Sequence of chain 1.A:
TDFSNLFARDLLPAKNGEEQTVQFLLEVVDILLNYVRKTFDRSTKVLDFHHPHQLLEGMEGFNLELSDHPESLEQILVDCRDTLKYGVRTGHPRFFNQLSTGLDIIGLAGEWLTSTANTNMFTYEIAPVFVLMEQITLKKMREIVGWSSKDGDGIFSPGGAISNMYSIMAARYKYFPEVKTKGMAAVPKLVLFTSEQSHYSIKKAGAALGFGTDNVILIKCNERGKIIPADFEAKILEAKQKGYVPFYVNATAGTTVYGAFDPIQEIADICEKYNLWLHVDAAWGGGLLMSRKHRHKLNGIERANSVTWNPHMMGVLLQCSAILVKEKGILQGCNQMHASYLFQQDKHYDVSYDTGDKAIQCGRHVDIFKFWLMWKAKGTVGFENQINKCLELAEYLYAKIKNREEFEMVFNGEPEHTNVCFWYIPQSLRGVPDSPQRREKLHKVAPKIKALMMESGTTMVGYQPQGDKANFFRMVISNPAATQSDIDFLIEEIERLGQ

Sequence of chain 1.B:
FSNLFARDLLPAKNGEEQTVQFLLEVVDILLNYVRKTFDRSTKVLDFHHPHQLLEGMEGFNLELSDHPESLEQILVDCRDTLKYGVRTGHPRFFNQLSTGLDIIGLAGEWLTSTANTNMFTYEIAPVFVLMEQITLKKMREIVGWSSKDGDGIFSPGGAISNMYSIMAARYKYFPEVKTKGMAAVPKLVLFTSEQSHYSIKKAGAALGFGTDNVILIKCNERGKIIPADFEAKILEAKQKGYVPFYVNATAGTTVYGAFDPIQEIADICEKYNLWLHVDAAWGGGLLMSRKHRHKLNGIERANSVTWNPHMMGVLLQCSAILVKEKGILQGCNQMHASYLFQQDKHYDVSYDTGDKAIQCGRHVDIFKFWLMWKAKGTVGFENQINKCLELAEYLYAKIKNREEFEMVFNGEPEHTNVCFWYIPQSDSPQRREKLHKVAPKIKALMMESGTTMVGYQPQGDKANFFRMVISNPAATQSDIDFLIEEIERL

Binding-site contacts:
Ligand atom OAA contacts residue LEU102 of chain 1.B at 3.9 Å.
Ligand atom OAE contacts residue LLP316 of chain 1.B at 3.9 Å.
Ligand atom OAA contacts residue GLN101 of chain 1.B at 2.9 Å (h-bond).
Ligand atom CAM contacts residue LEU346 of chain 1.A at 3.8 Å (hydrophobic).
Ligand atom OAB contacts residue LEU102 of chain 1.B at 3.1 Å (h-bond).
Ligand atom OAE contacts residue SER103 of chain 1.B at 3.3 Å (h-bond).
Ligand atom CAJ contacts residue LEU102 of chain 1.B at 3.9 Å (hydrophobic).
Ligand atom OAB contacts residue SER103 of chain 1.B at 2.8 Å (h-bond).
Ligand atom OAC contacts residue LLP316 of chain 1.B at 3.0 Å.
Ligand atom CAI contacts residue GLN101 of chain 1.B at 3.4 Å.
Ligand atom CAM contacts residue CYS366 of chain 1.A at 4.1 Å (hydrophobic).
Ligand atom CAI contacts residue LEU102 of chain 1.B at 4.2 Å (hydrophobic).
Ligand atom OAH contacts residue PHE125 of chain 1.A at 4.2 Å.
Ligand atom CAG contacts residue PHE125 of chain 1.A at 3.9 Å (hydrophobic).
Ligand atom CAL contacts residue GLN101 of chain 1.B at 3.8 Å.
Ligand atom CAM contacts residue LLP316 of chain 1.B at 3.4 Å.
Ligand atom CAL contacts residue LLP316 of chain 1.B at 4.2 Å.
Ligand atom OAA contacts residue ASN100 of chain 1.B at 3.2 Å (h-bond).
Ligand atom OAD contacts residue ARG478 of chain 1.B at 2.7 Å (salt-bridge).
Ligand atom CAJ contacts residue SER103 of chain 1.B at 3.7 Å.
Ligand atom CAJ contacts residue PHE125 of chain 1.A at 3.9 Å (hydrophobic).
Ligand atom OAH contacts residue LEU102 of chain 1.B at 3.3 Å (h-bond).
Ligand atom CAF contacts residue LEU346 of chain 1.A at 3.5 Å (hydrophobic).
Ligand atom CAJ contacts residue GLN101 of chain 1.B at 4.0 Å.
Ligand atom CAL contacts residue PHE125 of chain 1.A at 3.9 Å (hydrophobic).
Ligand atom OAC contacts residue LEU346 of chain 1.A at 3.8 Å.
Ligand atom OAE contacts residue PHE125 of chain 1.A at 3.9 Å.
Ligand atom CAG contacts residue LLP316 of chain 1.B at 3.4 Å.
Ligand atom OAC contacts residue CYS366 of chain 1.A at 3.3 Å (h-bond).
Ligand atom CAJ contacts residue LLP316 of chain 1.B at 4.0 Å.
Ligand atom CAK contacts residue GLN101 of chain 1.B at 3.4 Å.
Ligand atom OAB contacts residue GLN101 of chain 1.B at 3.0 Å.
Ligand atom OAC contacts residue HIS202 of chain 1.B at 3.1 Å (h-bond).
Ligand atom CAI contacts residue ARG478 of chain 1.B at 3.2 Å.
Ligand atom OAD contacts residue TYR345 of chain 1.A at 3.8 Å.
Ligand atom CAK contacts residue LEU102 of chain 1.B at 4.2 Å (hydrophobic).
Ligand atom OAA contacts residue ARG478 of chain 1.B at 2.8 Å (salt-bridge).
Ligand atom CAL contacts residue LEU102 of chain 1.B at 3.9 Å (hydrophobic).
Ligand atom OAH contacts residue GLN101 of chain 1.B at 2.9 Å (h-bond).
Ligand atom CAF contacts residue LEU102 of chain 1.B at 4.3 Å (hydrophobic).

A protein and the small-molecule ligand that binds it are described below.
Small molecule (SMILES): O=C(O)c1cc(=O)cc(C(=O)O)o1